Sequence of chain 1.A:
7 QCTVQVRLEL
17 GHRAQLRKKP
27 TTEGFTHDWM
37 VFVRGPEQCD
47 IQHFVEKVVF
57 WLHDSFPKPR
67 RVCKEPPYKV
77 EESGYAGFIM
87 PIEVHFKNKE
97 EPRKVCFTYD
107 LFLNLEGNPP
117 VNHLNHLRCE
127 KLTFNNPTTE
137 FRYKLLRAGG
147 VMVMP

This protein binds this small molecule.
Small molecule (SMILES): CC(=O)NCCCC[C@@H](C=O)NC(=O)[C@H](CCCN=C(N)N)NC(=O)[C@H](C)NC(=O)[C@H](C)N

Binding-site contacts:
Ligand atom C contacts residue HIS59 of chain 1.A at 3.7 Å.
Ligand atom CZ contacts residue ASP106 of chain 1.A at 3.4 Å.
Ligand atom NH2 contacts residue ASP106 of chain 1.A at 2.8 Å (salt-bridge).
Ligand atom CZ contacts residue GLY83 of chain 1.A at 3.7 Å.
Ligand atom CH3 contacts residue PHE31 of chain 1.A at 3.7 Å (hydrophobic).
Ligand atom CB contacts residue TYR81 of chain 1.A at 3.3 Å (hydrophobic).
Ligand atom CH contacts residue SER61 of chain 1.A at 3.8 Å.
Ligand atom CG contacts residue GLY83 of chain 1.A at 3.7 Å.
Ligand atom NH1 contacts residue LEU107 of chain 1.A at 3.0 Å (h-bond).
Ligand atom CH contacts residue TYR81 of chain 1.A at 3.7 Å (hydrophobic).
Ligand atom CZ contacts residue PHE84 of chain 1.A at 3.8 Å (hydrophobic).
Ligand atom CH3 contacts residue TYR81 of chain 1.A at 3.5 Å (hydrophobic).
Ligand atom C contacts residue ALA82 of chain 1.A at 3.7 Å (hydrophobic).
Ligand atom O contacts residue ALA82 of chain 1.A at 3.4 Å.
Ligand atom NH1 contacts residue PHE84 of chain 1.A at 3.9 Å.
Ligand atom CD contacts residue HIS59 of chain 1.A at 3.8 Å.
Ligand atom NZ contacts residue PHE62 of chain 1.A at 3.4 Å.
Ligand atom CE contacts residue SER61 of chain 1.A at 3.5 Å.
Ligand atom NH1 contacts residue GLY83 of chain 1.A at 3.7 Å.
Ligand atom NH2 contacts residue PHE84 of chain 1.A at 3.7 Å.
Ligand atom O contacts residue PHE84 of chain 1.A at 3.5 Å.
Ligand atom C contacts residue ALA82 of chain 1.A at 3.7 Å (hydrophobic).
Ligand atom NZ contacts residue SER61 of chain 1.A at 2.8 Å (h-bond).
Ligand atom NH2 contacts residue ILE85 of chain 1.A at 3.8 Å.
Ligand atom O contacts residue GLY83 of chain 1.A at 3.1 Å (h-bond).
Ligand atom CH3 contacts residue PHE62 of chain 1.A at 3.5 Å (hydrophobic).
Ligand atom CD contacts residue SER61 of chain 1.A at 3.8 Å.
Ligand atom CE contacts residue PHE84 of chain 1.A at 3.8 Å (hydrophobic).
Ligand atom CH contacts residue PHE62 of chain 1.A at 3.5 Å (hydrophobic).
Ligand atom N contacts residue GLY83 of chain 1.A at 2.9 Å (h-bond).
Ligand atom NE contacts residue GLY83 of chain 1.A at 3.8 Å.
Ligand atom NH1 contacts residue ASP106 of chain 1.A at 3.2 Å (salt-bridge).
Ligand atom CE contacts residue ALA82 of chain 1.A at 3.8 Å (hydrophobic).
Ligand atom O contacts residue GLY83 of chain 1.A at 3.7 Å.
Ligand atom CA contacts residue GLY83 of chain 1.A at 3.4 Å.
Ligand atom OH contacts residue TYR81 of chain 1.A at 3.0 Å (h-bond).
Ligand atom N contacts residue ALA82 of chain 1.A at 3.8 Å.
Ligand atom C contacts residue GLY83 of chain 1.A at 3.5 Å.
Ligand atom OH contacts residue GLY80 of chain 1.A at 3.5 Å.
Ligand atom OH contacts residue ALA82 of chain 1.A at 3.3 Å (h-bond).